Binding-site contacts:
Ligand atom C27 contacts residue VAL285 of chain 1.K at 4.3 Å (hydrophobic).
Ligand atom C12 contacts residue ILE229 of chain 1.K at 4.4 Å (hydrophobic).
Ligand atom C17 contacts residue TYR233 of chain 1.K at 4.5 Å (hydrophobic).
Ligand atom C27 contacts residue LEU225 of chain 1.K at 4.3 Å (hydrophobic).
Ligand atom C25 contacts residue VAL285 of chain 1.K at 4.4 Å (hydrophobic).
Ligand atom C21 contacts residue ILE229 of chain 1.K at 3.8 Å (hydrophobic).
Ligand atom C1 contacts residue CLR1 of chain 1.ZB at 4.2 Å.
Ligand atom C17 contacts residue GLY232 of chain 1.K at 4.1 Å.
Ligand atom C14 contacts residue GLY232 of chain 1.K at 4.2 Å.
Ligand atom C27 contacts residue CYS228 of chain 1.K at 3.8 Å (hydrophobic).
Ligand atom C22 contacts residue CYS228 of chain 1.K at 4.5 Å (hydrophobic).
Ligand atom C15 contacts residue SER236 of chain 1.K at 3.8 Å.
Ligand atom C16 contacts residue GLY232 of chain 1.K at 4.2 Å.
Ligand atom C12 contacts residue TYR233 of chain 1.K at 4.4 Å (hydrophobic).
Ligand atom C9 contacts residue TYR233 of chain 1.K at 4.4 Å (hydrophobic).
Ligand atom C2 contacts residue CLR1 of chain 1.ZB at 3.8 Å.
Ligand atom C15 contacts residue GLY232 of chain 1.K at 4.3 Å.
Ligand atom C14 contacts residue SER236 of chain 1.K at 4.1 Å.
Ligand atom C22 contacts residue GLY232 of chain 1.K at 4.4 Å.
Ligand atom C24 contacts residue CYS228 of chain 1.K at 4.3 Å (hydrophobic).
Ligand atom C7 contacts residue SER236 of chain 1.K at 3.7 Å.
Ligand atom C1 contacts residue TYR233 of chain 1.K at 4.0 Å (hydrophobic).

Sequence of chain 1.K:
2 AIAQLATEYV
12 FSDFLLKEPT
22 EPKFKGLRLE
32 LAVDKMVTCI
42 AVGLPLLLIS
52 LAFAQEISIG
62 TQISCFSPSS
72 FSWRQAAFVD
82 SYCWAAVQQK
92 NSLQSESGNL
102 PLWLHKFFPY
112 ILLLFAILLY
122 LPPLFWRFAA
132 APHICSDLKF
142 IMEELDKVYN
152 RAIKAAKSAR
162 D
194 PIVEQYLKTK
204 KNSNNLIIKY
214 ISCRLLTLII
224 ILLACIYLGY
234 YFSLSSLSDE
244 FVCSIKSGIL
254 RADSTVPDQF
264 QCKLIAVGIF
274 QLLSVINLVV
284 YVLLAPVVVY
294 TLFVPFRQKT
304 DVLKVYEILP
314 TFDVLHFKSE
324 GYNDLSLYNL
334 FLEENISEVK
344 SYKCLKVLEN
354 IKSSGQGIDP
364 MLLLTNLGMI

This protein binds this small molecule.
Small molecule (SMILES): CC(C)CCC[C@@H](C)[C@H]1CC[C@H]2[C@@H]3CC=C4C[C@@H](O)CC[C@]4(C)[C@H]3CC[C@]12C